The protein below binds the small molecule below.
Small molecule (SMILES): Nc1ccn([C@@H]2O[C@H](CO[P](=O)(O)O[C@H]3[C@@H](O)[C@H](n4cnc5c(N)ncnc54)O[C@@H]3CO[P](=O)(O)O[C@H]3[C@@H](O)[C@H](n4cnc5c(=O)nc(N)[nH]c54)O[C@@H]3CO[P](=O)(O)O[C@H]3[C@@H](O)[C@H](n4cnc5c(N)ncnc54)O[C@@H]3CO[P](=O)(O)O[C@H]3[C@@H](O)[C@H](n4cnc5c(N)ncnc54)O[C@@H]3CO[P](=O)(O)O[C@H]3[C@@H](O)[C@H](n4ccc(=O)[nH]c4=O)O[C@@H]3CO[P](=O)(O)O[C@H]3[C@@H](O)[C@H](n4ccc(N)nc4=O)O[C@@H]3CO[P](=O)(O)O[C@H]3[C@@H](O)[C@H](n4ccc(=O)[nH]c4=O)O[C@@H]3CO[P](=O)(O)O[C@H]3[C@@H](O)[C@H](n4cnc5c(=O)nc(N)[nH]c54)O[C@@H]3COPO)[C@@H](O)[C@H]2O)c(=O)n1

Sequence of chain 48.D:
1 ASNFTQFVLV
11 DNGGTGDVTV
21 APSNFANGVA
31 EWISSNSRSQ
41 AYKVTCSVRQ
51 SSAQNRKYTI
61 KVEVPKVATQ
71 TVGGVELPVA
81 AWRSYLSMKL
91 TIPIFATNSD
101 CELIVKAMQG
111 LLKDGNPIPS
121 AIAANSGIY

Sequence of chain 48.C:
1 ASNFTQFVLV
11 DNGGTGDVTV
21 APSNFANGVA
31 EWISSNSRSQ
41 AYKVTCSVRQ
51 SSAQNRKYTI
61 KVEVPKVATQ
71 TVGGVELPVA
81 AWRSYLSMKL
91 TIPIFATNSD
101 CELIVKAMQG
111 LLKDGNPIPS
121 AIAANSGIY

Binding-site contacts:
Ligand atom OP2 contacts residue TYR85 of chain 48.C at 2.9 Å (h-bond).
Ligand atom C5' contacts residue TYR85 of chain 48.C at 3.7 Å (hydrophobic).
Ligand atom P contacts residue LYS89 of chain 48.D at 3.4 Å.
Ligand atom P contacts residue LYS57 of chain 48.D at 3.2 Å.
Ligand atom C2 contacts residue SER47 of chain 48.C at 3.2 Å.
Ligand atom OP2 contacts residue LYS57 of chain 48.D at 3.2 Å (salt-bridge).
Ligand atom N7 contacts residue TYR85 of chain 48.C at 3.6 Å.
Ligand atom N7 contacts residue THR45 of chain 48.C at 2.5 Å (h-bond).
Ligand atom OP1 contacts residue SER52 of chain 48.D at 2.9 Å (h-bond).
Ligand atom C5' contacts residue ARG49 of chain 48.D at 3.1 Å.
Ligand atom O5' contacts residue ARG49 of chain 48.D at 3.6 Å (salt-bridge).
Ligand atom OP1 contacts residue ASN55 of chain 48.D at 3.4 Å (h-bond).
Ligand atom P contacts residue ARG49 of chain 48.D at 3.2 Å.
Ligand atom N6 contacts residue THR91 of chain 48.D at 3.4 Å (h-bond).
Ligand atom N7 contacts residue LYS61 of chain 48.C at 3.5 Å.
Ligand atom N6 contacts residue THR59 of chain 48.C at 2.9 Å (h-bond).
Ligand atom OP1 contacts residue SER51 of chain 48.D at 2.8 Å (h-bond).
Ligand atom OP2 contacts residue LYS89 of chain 48.D at 3.5 Å (salt-bridge).
Ligand atom O5' contacts residue LYS57 of chain 48.D at 3.1 Å (salt-bridge).
Ligand atom N6 contacts residue THR45 of chain 48.C at 2.9 Å (h-bond).
Ligand atom OP1 contacts residue LYS89 of chain 48.D at 3.3 Å (salt-bridge).
Ligand atom N1 contacts residue SER47 of chain 48.C at 2.8 Å (h-bond).
Ligand atom OP1 contacts residue LYS57 of chain 48.D at 2.8 Å.
Ligand atom O3' contacts residue SER51 of chain 48.D at 3.4 Å.
Ligand atom C6 contacts residue THR45 of chain 48.C at 3.5 Å.
Ligand atom OP2 contacts residue LYS57 of chain 48.D at 2.6 Å (salt-bridge).
Ligand atom C8 contacts residue TYR85 of chain 48.C at 3.7 Å (hydrophobic).
Ligand atom O2' contacts residue GLU63 of chain 48.C at 3.6 Å.
Ligand atom C5 contacts residue THR45 of chain 48.C at 3.2 Å.
Ligand atom OP2 contacts residue LYS89 of chain 48.D at 3.4 Å (salt-bridge).
Ligand atom C5 contacts residue TYR85 of chain 48.C at 3.7 Å (hydrophobic).
Ligand atom N1 contacts residue THR59 of chain 48.C at 3.5 Å.
Ligand atom C6 contacts residue TYR85 of chain 48.C at 3.7 Å (hydrophobic).
Ligand atom C8 contacts residue THR45 of chain 48.C at 3.6 Å.
Ligand atom O3' contacts residue ARG49 of chain 48.D at 3.0 Å (salt-bridge).
Ligand atom OP2 contacts residue SER51 of chain 48.D at 3.5 Å (h-bond).
Ligand atom P contacts residue SER51 of chain 48.D at 3.4 Å.
Ligand atom OP1 contacts residue ARG49 of chain 48.D at 2.5 Å (salt-bridge).
Ligand atom OP2 contacts residue LYS43 of chain 48.C at 3.0 Å (salt-bridge).
Ligand atom OP2 contacts residue ASN55 of chain 48.D at 3.5 Å (h-bond).